A protein and the small-molecule ligand that binds it are described below.
Small molecule (SMILES): CC(=O)N[C@H]1[C@H](O[C@H]2[C@H](O)[C@@H](NC(C)=O)CO[C@@H]2CO)O[C@H](CO)[C@@H](O)[C@@H]1O

Sequence of chain 1.A:
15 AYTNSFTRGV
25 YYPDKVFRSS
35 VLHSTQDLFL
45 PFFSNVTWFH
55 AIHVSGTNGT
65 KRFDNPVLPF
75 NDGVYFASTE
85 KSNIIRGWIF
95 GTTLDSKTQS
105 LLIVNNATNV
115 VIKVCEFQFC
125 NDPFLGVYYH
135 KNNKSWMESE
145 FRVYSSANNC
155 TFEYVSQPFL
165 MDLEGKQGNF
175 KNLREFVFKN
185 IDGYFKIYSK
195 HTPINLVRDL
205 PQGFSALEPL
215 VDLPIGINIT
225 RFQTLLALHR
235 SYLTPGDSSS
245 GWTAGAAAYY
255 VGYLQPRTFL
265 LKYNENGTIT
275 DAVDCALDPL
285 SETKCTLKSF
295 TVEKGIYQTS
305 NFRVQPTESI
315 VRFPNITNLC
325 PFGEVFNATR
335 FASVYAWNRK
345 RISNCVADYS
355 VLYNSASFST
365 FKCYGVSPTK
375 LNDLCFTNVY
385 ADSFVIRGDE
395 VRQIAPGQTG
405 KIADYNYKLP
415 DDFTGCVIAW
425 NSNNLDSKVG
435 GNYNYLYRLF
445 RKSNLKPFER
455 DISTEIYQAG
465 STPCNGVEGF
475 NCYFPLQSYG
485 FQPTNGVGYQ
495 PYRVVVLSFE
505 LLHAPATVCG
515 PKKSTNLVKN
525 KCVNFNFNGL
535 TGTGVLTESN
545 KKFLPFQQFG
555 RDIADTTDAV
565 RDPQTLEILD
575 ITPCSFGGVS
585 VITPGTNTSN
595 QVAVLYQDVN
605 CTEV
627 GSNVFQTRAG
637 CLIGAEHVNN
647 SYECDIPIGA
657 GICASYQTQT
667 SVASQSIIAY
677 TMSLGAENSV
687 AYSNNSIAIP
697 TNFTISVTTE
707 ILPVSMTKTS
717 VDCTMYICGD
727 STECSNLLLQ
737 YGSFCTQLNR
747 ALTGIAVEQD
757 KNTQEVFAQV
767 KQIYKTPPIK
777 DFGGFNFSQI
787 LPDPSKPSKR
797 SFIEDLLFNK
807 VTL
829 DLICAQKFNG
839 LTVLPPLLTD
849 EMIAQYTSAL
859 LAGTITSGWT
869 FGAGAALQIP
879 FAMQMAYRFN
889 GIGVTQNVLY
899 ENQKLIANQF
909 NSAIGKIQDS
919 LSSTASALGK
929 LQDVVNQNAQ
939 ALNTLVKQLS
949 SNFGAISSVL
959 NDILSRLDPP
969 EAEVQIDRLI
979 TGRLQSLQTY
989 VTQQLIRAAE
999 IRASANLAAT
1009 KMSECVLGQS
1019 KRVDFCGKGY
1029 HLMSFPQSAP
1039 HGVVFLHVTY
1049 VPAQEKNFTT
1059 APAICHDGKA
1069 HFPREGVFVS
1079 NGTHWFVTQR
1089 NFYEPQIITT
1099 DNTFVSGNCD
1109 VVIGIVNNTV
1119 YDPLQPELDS

Binding-site contacts:
Ligand atom O5 contacts residue ASN782 of chain 1.A at 2.3 Å (h-bond).
Ligand atom C3 contacts residue ASN782 of chain 1.A at 3.8 Å.
Ligand atom C6 contacts residue GLN785 of chain 1.A at 3.9 Å.
Ligand atom C8 contacts residue PHE798 of chain 1.A at 3.7 Å (hydrophobic).
Ligand atom C6 contacts residue SER784 of chain 1.A at 4.1 Å.
Ligand atom C8 contacts residue ASN782 of chain 1.A at 4.3 Å.
Ligand atom C7 contacts residue ASN782 of chain 1.A at 3.1 Å.
Ligand atom C5 contacts residue GLN785 of chain 1.A at 4.5 Å.
Ligand atom O6 contacts residue GLN785 of chain 1.A at 4.2 Å.
Ligand atom C4 contacts residue ASN782 of chain 1.A at 4.2 Å.
Ligand atom C2 contacts residue SER784 of chain 1.A at 4.5 Å.
Ligand atom C2 contacts residue ASN782 of chain 1.A at 2.5 Å.
Ligand atom C1 contacts residue ASN782 of chain 1.A at 1.4 Å.
Ligand atom C1 contacts residue SER784 of chain 1.A at 3.3 Å.
Ligand atom O5 contacts residue SER784 of chain 1.A at 3.3 Å (h-bond).
Ligand atom O7 contacts residue ASN782 of chain 1.A at 3.0 Å (h-bond).
Ligand atom O5 contacts residue GLN785 of chain 1.A at 3.8 Å.
Ligand atom C5 contacts residue ASN782 of chain 1.A at 3.6 Å.
Ligand atom N2 contacts residue ASN782 of chain 1.A at 2.9 Å (h-bond).
Ligand atom C5 contacts residue SER784 of chain 1.A at 3.4 Å.